Binding-site contacts:
Ligand atom C22 contacts residue HIS103 of chain 1.B at 3.4 Å.
Ligand atom C3 contacts residue GLU96 of chain 1.B at 3.7 Å.
Ligand atom C22 contacts residue ALA58 of chain 1.B at 3.9 Å (hydrophobic).
Ligand atom C23 contacts residue ASN59 of chain 1.B at 3.4 Å.
Ligand atom C23 contacts residue HIS103 of chain 1.B at 3.7 Å.
Ligand atom C11 contacts residue GLU96 of chain 1.B at 3.5 Å.
Ligand atom C12 contacts residue ARG51 of chain 1.B at 3.7 Å.
Ligand atom C11 contacts residue LEU100 of chain 1.B at 3.9 Å (hydrophobic).
Ligand atom C13 contacts residue ARG51 of chain 1.B at 4.1 Å.
Ligand atom O24 contacts residue HIS103 of chain 1.B at 4.1 Å.
Ligand atom O15 contacts residue LEU100 of chain 1.B at 3.8 Å.
Ligand atom C17 contacts residue ARG51 of chain 1.B at 4.1 Å.
Ligand atom C19 contacts residue SER55 of chain 1.B at 3.5 Å.
Ligand atom C8 contacts residue OXN1 of chain 1.K at 4.0 Å.
Ligand atom C20 contacts residue VAL54 of chain 1.B at 4.0 Å (hydrophobic).
Ligand atom O15 contacts residue ARG51 of chain 1.B at 3.8 Å.
Ligand atom C11 contacts residue ARG51 of chain 1.B at 4.0 Å.
Ligand atom C14 contacts residue LEU139 of chain 1.B at 4.0 Å (hydrophobic).
Ligand atom O21 contacts residue SER55 of chain 1.B at 3.4 Å (h-bond).
Ligand atom C2 contacts residue VAL50 of chain 1.B at 4.0 Å (hydrophobic).
Ligand atom C4 contacts residue OXN1 of chain 1.K at 3.5 Å.
Ligand atom O24 contacts residue ASN59 of chain 1.B at 3.9 Å.
Ligand atom C3 contacts residue OXN1 of chain 1.K at 3.9 Å.
Ligand atom O18 contacts residue SER55 of chain 1.B at 3.4 Å (h-bond).
Ligand atom C12 contacts residue LEU100 of chain 1.B at 3.7 Å (hydrophobic).
Ligand atom C4 contacts residue VAL50 of chain 1.B at 3.9 Å (hydrophobic).
Ligand atom C16 contacts residue ARG51 of chain 1.B at 3.9 Å.
Ligand atom C13 contacts residue VAL54 of chain 1.B at 3.7 Å (hydrophobic).
Ligand atom C14 contacts residue VAL50 of chain 1.B at 3.8 Å (hydrophobic).
Ligand atom C19 contacts residue VAL54 of chain 1.B at 3.6 Å (hydrophobic).
Ligand atom C20 contacts residue SER55 of chain 1.B at 4.1 Å.
Ligand atom C2 contacts residue ARG51 of chain 1.B at 3.7 Å.
Ligand atom C9 contacts residue LEU100 of chain 1.B at 4.1 Å (hydrophobic).
Ligand atom O21 contacts residue HIS103 of chain 1.B at 4.1 Å.
Ligand atom O24 contacts residue SER55 of chain 1.B at 3.5 Å (h-bond).
Ligand atom C10 contacts residue LEU100 of chain 1.B at 4.0 Å (hydrophobic).
Ligand atom C19 contacts residue LEU100 of chain 1.B at 4.0 Å (hydrophobic).
Ligand atom C10 contacts residue GLU96 of chain 1.B at 3.5 Å.
Ligand atom C17 contacts residue SER55 of chain 1.B at 3.5 Å.
Ligand atom C2 contacts residue ALA47 of chain 1.B at 3.9 Å (hydrophobic).

Sequence of chain 1.B:
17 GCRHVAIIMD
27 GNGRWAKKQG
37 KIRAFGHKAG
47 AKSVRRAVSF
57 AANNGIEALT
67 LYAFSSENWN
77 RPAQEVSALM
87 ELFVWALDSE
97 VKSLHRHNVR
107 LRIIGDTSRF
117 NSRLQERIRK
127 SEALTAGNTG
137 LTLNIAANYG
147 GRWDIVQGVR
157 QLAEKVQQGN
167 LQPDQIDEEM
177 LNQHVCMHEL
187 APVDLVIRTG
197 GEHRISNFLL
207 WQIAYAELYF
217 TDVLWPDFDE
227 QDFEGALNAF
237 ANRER

This small molecule binds to this protein.
Small molecule (SMILES): CC(C)(C)CC(C)(C)c1ccc(OCCOCCOCCOCCOCCOCCOCCOCCOCCOCCO)cc1